Sequence of chain 1.F:
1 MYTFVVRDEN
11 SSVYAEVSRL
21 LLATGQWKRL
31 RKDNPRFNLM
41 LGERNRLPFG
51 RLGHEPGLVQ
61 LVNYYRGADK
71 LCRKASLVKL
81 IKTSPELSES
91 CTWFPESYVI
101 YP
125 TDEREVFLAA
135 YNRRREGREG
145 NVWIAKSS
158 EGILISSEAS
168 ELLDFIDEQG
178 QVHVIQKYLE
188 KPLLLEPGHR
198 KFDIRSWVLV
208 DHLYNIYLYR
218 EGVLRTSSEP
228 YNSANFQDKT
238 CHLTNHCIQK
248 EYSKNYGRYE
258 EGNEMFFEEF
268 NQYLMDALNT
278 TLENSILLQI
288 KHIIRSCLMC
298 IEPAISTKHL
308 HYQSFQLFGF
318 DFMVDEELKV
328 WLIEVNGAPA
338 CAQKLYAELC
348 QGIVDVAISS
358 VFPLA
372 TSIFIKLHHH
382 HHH

Binding-site contacts:
Ligand atom C5 contacts residue ILE148 of chain 1.F at 3.9 Å (hydrophobic).
Ligand atom O1G contacts residue ASN333 of chain 1.F at 3.7 Å.
Ligand atom N6 contacts residue LYS184 of chain 1.F at 3.2 Å (salt-bridge).
Ligand atom O2A contacts residue LYS150 of chain 1.F at 3.5 Å.
Ligand atom O3A contacts residue GLU331 of chain 1.F at 2.8 Å (salt-bridge).
Ligand atom PB contacts residue GLU331 of chain 1.F at 3.8 Å.
Ligand atom O2B contacts residue GLU331 of chain 1.F at 3.3 Å (salt-bridge).
Ligand atom O2' contacts residue HIS239 of chain 1.F at 2.9 Å (h-bond).
Ligand atom N3 contacts residue TYR185 of chain 1.F at 3.4 Å.
Ligand atom C6 contacts residue ILE148 of chain 1.F at 3.7 Å (hydrophobic).
Ligand atom N7 contacts residue GLN183 of chain 1.F at 3.8 Å.
Ligand atom O2B contacts residue LYS74 of chain 1.F at 3.0 Å (salt-bridge).
Ligand atom N7 contacts residue LYS150 of chain 1.F at 3.1 Å (salt-bridge).
Ligand atom PA contacts residue GLU331 of chain 1.F at 3.6 Å.
Ligand atom N1 contacts residue LEU186 of chain 1.F at 3.4 Å (h-bond).
Ligand atom C3' contacts residue ASP200 of chain 1.F at 3.6 Å.
Ligand atom C2 contacts residue LYS198 of chain 1.F at 3.4 Å.
Ligand atom O2A contacts residue LYS74 of chain 1.F at 3.4 Å.
Ligand atom N1 contacts residue TYR185 of chain 1.F at 3.6 Å.
Ligand atom O2' contacts residue THR241 of chain 1.F at 3.2 Å (h-bond).
Ligand atom O1A contacts residue ILE330 of chain 1.F at 3.0 Å.
Ligand atom O4' contacts residue LEU240 of chain 1.F at 3.8 Å.
Ligand atom C5' contacts residue ASN242 of chain 1.F at 3.4 Å.
Ligand atom C3' contacts residue THR241 of chain 1.F at 3.9 Å.
Ligand atom O3' contacts residue THR241 of chain 1.F at 2.5 Å (h-bond).
Ligand atom N3 contacts residue LYS198 of chain 1.F at 2.9 Å (salt-bridge).
Ligand atom C4' contacts residue ASN242 of chain 1.F at 3.5 Å.
Ligand atom C2 contacts residue TYR185 of chain 1.F at 3.3 Å (hydrophobic).
Ligand atom C8 contacts residue LYS150 of chain 1.F at 3.6 Å.
Ligand atom O2' contacts residue LEU240 of chain 1.F at 3.6 Å.
Ligand atom N7 contacts residue ILE148 of chain 1.F at 3.9 Å.
Ligand atom N6 contacts residue ILE148 of chain 1.F at 3.5 Å.
Ligand atom O3' contacts residue ASP200 of chain 1.F at 2.3 Å (salt-bridge).
Ligand atom C3B contacts residue ASN242 of chain 1.F at 3.6 Å.
Ligand atom O1G contacts residue GLU331 of chain 1.F at 3.6 Å (salt-bridge).
Ligand atom O1A contacts residue GLU331 of chain 1.F at 3.7 Å.
Ligand atom O2' contacts residue LYS198 of chain 1.F at 3.9 Å.
Ligand atom C8 contacts residue ILE148 of chain 1.F at 3.8 Å (hydrophobic).
Ligand atom C1' contacts residue LEU240 of chain 1.F at 3.8 Å (hydrophobic).
Ligand atom N6 contacts residue GLN183 of chain 1.F at 3.1 Å (h-bond).

This small molecule binds to this protein.
Small molecule (SMILES): Nc1ncnc2c1ncn2[C@@H]1O[C@H](CO[P](=O)(O)O[P](=O)(O)CP(=O)(O)O)[C@@H](O)[C@H]1O